Binding-site contacts:
Ligand atom O3 contacts residue ARG54 of chain 1.J at 2.7 Å (salt-bridge).
Ligand atom N2 contacts residue ASN246 of chain 1.C at 3.0 Å (h-bond).
Ligand atom C2 contacts residue GLY107 of chain 1.I at 3.7 Å.
Ligand atom O4 contacts residue TYR49 of chain 1.J at 3.0 Å (h-bond).
Ligand atom C5 contacts residue SER32 of chain 1.J at 3.2 Å.
Ligand atom O4 contacts residue TYR92 of chain 1.J at 3.8 Å.
Ligand atom C1 contacts residue GLY107 of chain 1.I at 3.5 Å.
Ligand atom C6 contacts residue SER32 of chain 1.J at 3.6 Å.
Ligand atom C3 contacts residue ARG54 of chain 1.J at 3.6 Å.
Ligand atom O6 contacts residue ASP30 of chain 1.J at 2.7 Å (salt-bridge).
Ligand atom C2 contacts residue ASN246 of chain 1.C at 2.5 Å.
Ligand atom O6 contacts residue ASN249 of chain 1.C at 3.5 Å.
Ligand atom C2 contacts residue PHE108 of chain 1.I at 3.7 Å (hydrophobic).
Ligand atom O4 contacts residue SER32 of chain 1.J at 2.6 Å (h-bond).
Ligand atom C4 contacts residue SER32 of chain 1.J at 3.3 Å.
Ligand atom C3 contacts residue ARG31 of chain 1.J at 3.5 Å.
Ligand atom C3 contacts residue SER32 of chain 1.J at 3.5 Å.
Ligand atom O5 contacts residue ASN249 of chain 1.C at 3.6 Å.
Ligand atom O6 contacts residue GLY107 of chain 1.I at 3.1 Å (h-bond).
Ligand atom O4 contacts residue ILE56 of chain 1.J at 3.5 Å.
Ligand atom C5 contacts residue TYR49 of chain 1.J at 3.7 Å (hydrophobic).
Ligand atom O3 contacts residue PHE108 of chain 1.I at 3.5 Å.
Ligand atom O4 contacts residue ARG54 of chain 1.J at 3.7 Å.
Ligand atom N2 contacts residue GLY107 of chain 1.I at 3.1 Å (h-bond).
Ligand atom C3 contacts residue ASN246 of chain 1.C at 3.8 Å.
Ligand atom C3 contacts residue PHE108 of chain 1.I at 3.9 Å (hydrophobic).
Ligand atom C4 contacts residue TYR49 of chain 1.J at 3.7 Å (hydrophobic).
Ligand atom C5 contacts residue TYR49 of chain 1.J at 3.7 Å (hydrophobic).
Ligand atom C5 contacts residue ASP30 of chain 1.J at 3.5 Å.
Ligand atom C7 contacts residue ASN246 of chain 1.C at 3.4 Å.
Ligand atom C3 contacts residue TYR49 of chain 1.J at 3.8 Å (hydrophobic).
Ligand atom C3 contacts residue GLY107 of chain 1.I at 3.9 Å.
Ligand atom C6 contacts residue ASP30 of chain 1.J at 2.9 Å.
Ligand atom C5 contacts residue ASN246 of chain 1.C at 3.6 Å.
Ligand atom O6 contacts residue TYR49 of chain 1.J at 3.7 Å.
Ligand atom C1 contacts residue ASN246 of chain 1.C at 1.4 Å.
Ligand atom O5 contacts residue ASN246 of chain 1.C at 2.3 Å (h-bond).
Ligand atom O7 contacts residue ASN246 of chain 1.C at 3.2 Å (h-bond).
Ligand atom O3 contacts residue ARG31 of chain 1.J at 3.1 Å (salt-bridge).
Ligand atom O4 contacts residue SER53 of chain 1.J at 2.8 Å (h-bond).

Sequence of chain 1.J:
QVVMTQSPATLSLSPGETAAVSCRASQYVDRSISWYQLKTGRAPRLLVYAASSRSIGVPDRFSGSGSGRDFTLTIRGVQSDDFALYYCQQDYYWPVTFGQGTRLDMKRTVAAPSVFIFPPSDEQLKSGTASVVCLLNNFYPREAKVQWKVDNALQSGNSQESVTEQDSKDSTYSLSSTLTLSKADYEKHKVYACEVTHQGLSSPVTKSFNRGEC

Sequence of chain 1.I:
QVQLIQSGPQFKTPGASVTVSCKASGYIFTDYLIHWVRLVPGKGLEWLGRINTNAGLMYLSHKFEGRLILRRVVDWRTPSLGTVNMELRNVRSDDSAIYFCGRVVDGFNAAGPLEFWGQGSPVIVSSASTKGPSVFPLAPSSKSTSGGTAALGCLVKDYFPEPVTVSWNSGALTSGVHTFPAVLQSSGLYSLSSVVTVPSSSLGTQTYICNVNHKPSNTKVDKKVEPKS

This protein binds this small molecule.
Small molecule (SMILES): CC(=O)N[C@H]1[C@H](O[C@H]2[C@H](O)[C@@H](NC(C)=O)CO[C@@H]2CO)O[C@H](CO)[C@@H](O[C@@H]2O[C@H](CO[C@H]3O[C@H](CO)[C@@H](O)[C@H](O)[C@@H]3O)[C@@H](O)[C@H](O[C@H]3O[C@H](CO)[C@@H](O)[C@H](O)[C@@H]3O[C@H]3O[C@H](CO)[C@@H](O)[C@H](O)[C@@H]3O)[C@@H]2O)[C@@H]1O

Sequence of chain 1.C:
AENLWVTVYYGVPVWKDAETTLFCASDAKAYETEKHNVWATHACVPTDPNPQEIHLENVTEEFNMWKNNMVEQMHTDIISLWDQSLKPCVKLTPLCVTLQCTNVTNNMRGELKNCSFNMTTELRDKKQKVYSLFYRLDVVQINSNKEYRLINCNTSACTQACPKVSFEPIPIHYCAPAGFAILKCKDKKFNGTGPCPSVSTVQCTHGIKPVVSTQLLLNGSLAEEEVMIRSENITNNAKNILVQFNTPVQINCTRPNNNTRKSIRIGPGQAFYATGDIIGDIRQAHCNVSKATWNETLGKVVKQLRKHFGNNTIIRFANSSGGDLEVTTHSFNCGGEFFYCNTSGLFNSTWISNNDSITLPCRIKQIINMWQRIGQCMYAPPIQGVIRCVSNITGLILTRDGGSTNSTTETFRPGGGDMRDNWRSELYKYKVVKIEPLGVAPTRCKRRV